Binding-site contacts:
Ligand atom C6 contacts residue GLU35 of chain 1.C at 3.4 Å.
Ligand atom C3 contacts residue ASN36 of chain 1.C at 3.8 Å.
Ligand atom O7 contacts residue SER6 of chain 1.C at 4.1 Å.
Ligand atom O7 contacts residue TYR23 of chain 1.C at 3.9 Å.
Ligand atom C8 contacts residue ASN36 of chain 1.C at 4.5 Å.
Ligand atom C4 contacts residue ASN36 of chain 1.C at 4.2 Å.
Ligand atom N2 contacts residue TYR23 of chain 1.C at 4.0 Å.
Ligand atom C3 contacts residue TYR23 of chain 1.C at 4.3 Å (hydrophobic).
Ligand atom C2 contacts residue ASN36 of chain 1.C at 2.5 Å.
Ligand atom C7 contacts residue SER6 of chain 1.C at 4.4 Å.
Ligand atom C7 contacts residue TYR23 of chain 1.C at 4.1 Å (hydrophobic).
Ligand atom O5 contacts residue ASN36 of chain 1.C at 2.4 Å (h-bond).
Ligand atom C8 contacts residue SER6 of chain 1.C at 3.7 Å.
Ligand atom N2 contacts residue ASN36 of chain 1.C at 2.8 Å (h-bond).
Ligand atom C8 contacts residue PRO8 of chain 1.C at 3.9 Å (hydrophobic).
Ligand atom C7 contacts residue ASN36 of chain 1.C at 3.8 Å.
Ligand atom C7 contacts residue PRO8 of chain 1.C at 4.0 Å (hydrophobic).
Ligand atom O7 contacts residue PRO8 of chain 1.C at 4.2 Å.
Ligand atom C6 contacts residue ASN36 of chain 1.C at 4.4 Å.
Ligand atom N2 contacts residue PRO8 of chain 1.C at 4.5 Å.
Ligand atom C4 contacts residue GLU35 of chain 1.C at 3.7 Å.
Ligand atom C1 contacts residue TYR23 of chain 1.C at 3.5 Å (hydrophobic).
Ligand atom C1 contacts residue ASN36 of chain 1.C at 1.4 Å.
Ligand atom C5 contacts residue ASN36 of chain 1.C at 3.7 Å.
Ligand atom C5 contacts residue GLU35 of chain 1.C at 4.1 Å.
Ligand atom O4 contacts residue GLU35 of chain 1.C at 4.2 Å.
Ligand atom O3 contacts residue TYR23 of chain 1.C at 4.4 Å.
Ligand atom C2 contacts residue TYR23 of chain 1.C at 3.3 Å (hydrophobic).

Sequence of chain 1.C:
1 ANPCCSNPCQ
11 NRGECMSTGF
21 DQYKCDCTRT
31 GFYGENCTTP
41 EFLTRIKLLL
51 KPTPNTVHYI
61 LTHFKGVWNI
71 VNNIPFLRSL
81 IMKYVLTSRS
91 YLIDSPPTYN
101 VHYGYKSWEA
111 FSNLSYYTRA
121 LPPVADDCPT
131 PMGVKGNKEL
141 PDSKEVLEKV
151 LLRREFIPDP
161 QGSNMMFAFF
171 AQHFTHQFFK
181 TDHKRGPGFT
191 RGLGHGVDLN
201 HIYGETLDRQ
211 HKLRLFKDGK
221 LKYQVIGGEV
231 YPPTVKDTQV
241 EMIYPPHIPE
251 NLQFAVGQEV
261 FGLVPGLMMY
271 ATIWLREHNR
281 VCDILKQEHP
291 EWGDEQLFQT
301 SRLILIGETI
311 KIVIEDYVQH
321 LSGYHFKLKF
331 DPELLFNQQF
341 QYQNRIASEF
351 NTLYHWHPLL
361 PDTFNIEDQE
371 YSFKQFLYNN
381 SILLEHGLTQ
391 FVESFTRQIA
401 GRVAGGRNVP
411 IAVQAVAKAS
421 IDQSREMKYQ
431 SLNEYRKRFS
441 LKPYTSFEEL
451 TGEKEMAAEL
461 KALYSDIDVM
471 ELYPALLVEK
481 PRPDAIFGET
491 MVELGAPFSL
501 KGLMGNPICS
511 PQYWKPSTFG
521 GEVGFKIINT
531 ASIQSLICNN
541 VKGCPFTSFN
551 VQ

This protein binds this small molecule.
Small molecule (SMILES): CC(=O)N[C@@H]1[C@@H](O)[C@H](O)[C@@H](CO)O[C@H]1O